Sequence of chain 1.A:
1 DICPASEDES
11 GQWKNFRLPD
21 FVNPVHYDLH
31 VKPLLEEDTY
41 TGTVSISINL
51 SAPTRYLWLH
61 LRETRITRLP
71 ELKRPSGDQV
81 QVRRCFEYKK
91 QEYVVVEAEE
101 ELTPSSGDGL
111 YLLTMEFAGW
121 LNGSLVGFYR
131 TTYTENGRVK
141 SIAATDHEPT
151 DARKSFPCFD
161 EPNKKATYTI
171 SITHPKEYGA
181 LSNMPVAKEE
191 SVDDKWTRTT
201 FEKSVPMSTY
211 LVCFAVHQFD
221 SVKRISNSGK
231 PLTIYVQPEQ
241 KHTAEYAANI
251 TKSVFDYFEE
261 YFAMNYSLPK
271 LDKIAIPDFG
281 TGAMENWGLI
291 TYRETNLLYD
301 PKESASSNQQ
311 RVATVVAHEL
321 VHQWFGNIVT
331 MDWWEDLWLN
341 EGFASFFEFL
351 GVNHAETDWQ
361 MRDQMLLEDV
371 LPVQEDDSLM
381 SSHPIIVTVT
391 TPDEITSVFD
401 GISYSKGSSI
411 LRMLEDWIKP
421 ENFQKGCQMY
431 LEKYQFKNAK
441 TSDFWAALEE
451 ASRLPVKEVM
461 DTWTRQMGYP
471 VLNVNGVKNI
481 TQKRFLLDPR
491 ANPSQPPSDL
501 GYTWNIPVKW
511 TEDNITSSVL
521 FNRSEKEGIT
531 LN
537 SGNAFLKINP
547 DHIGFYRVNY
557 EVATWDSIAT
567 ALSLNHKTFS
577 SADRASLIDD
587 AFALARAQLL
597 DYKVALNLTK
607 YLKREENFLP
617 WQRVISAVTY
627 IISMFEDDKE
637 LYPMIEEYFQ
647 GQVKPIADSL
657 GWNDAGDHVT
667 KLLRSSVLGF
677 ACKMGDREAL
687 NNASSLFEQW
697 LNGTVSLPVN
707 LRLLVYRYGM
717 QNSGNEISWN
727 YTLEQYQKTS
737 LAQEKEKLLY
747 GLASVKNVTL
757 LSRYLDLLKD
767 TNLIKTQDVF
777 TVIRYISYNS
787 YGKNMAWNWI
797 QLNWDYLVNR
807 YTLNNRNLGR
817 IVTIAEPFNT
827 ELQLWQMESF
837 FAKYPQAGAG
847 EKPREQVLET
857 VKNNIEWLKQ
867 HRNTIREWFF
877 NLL

A small-molecule ligand and the protein it binds are described below.
Small molecule (SMILES): CC(=O)N[C@H]1[C@H](O[C@H]2[C@H](O)[C@@H](NC(C)=O)CO[C@@H]2CO)O[C@H](CO)[C@@H](O)[C@@H]1O

Binding-site contacts:
Ligand atom C8 contacts residue ILE723 of chain 1.A at 3.9 Å (hydrophobic).
Ligand atom O5 contacts residue ARG759 of chain 1.A at 3.3 Å (salt-bridge).
Ligand atom N2 contacts residue ASN726 of chain 1.A at 3.0 Å (h-bond).
Ligand atom C5 contacts residue ARG759 of chain 1.A at 3.7 Å.
Ligand atom C1 contacts residue GLU722 of chain 1.A at 3.5 Å.
Ligand atom O5 contacts residue ASN726 of chain 1.A at 2.4 Å (h-bond).
Ligand atom O7 contacts residue ASN726 of chain 1.A at 3.0 Å (h-bond).
Ligand atom C2 contacts residue GLU722 of chain 1.A at 3.5 Å.
Ligand atom C2 contacts residue ASN726 of chain 1.A at 2.5 Å.
Ligand atom C5 contacts residue GLU722 of chain 1.A at 4.4 Å.
Ligand atom C7 contacts residue GLU722 of chain 1.A at 4.0 Å.
Ligand atom O5 contacts residue GLU722 of chain 1.A at 4.3 Å.
Ligand atom C3 contacts residue ASN726 of chain 1.A at 3.8 Å.
Ligand atom C6 contacts residue ARG759 of chain 1.A at 3.4 Å.
Ligand atom C1 contacts residue ASN726 of chain 1.A at 1.5 Å.
Ligand atom O6 contacts residue ARG759 of chain 1.A at 3.5 Å.
Ligand atom C7 contacts residue ASN726 of chain 1.A at 3.2 Å.
Ligand atom C5 contacts residue ASN726 of chain 1.A at 3.7 Å.
Ligand atom C8 contacts residue GLU722 of chain 1.A at 3.8 Å.
Ligand atom C3 contacts residue GLU722 of chain 1.A at 3.5 Å.
Ligand atom O3 contacts residue GLU722 of chain 1.A at 4.3 Å.
Ligand atom C4 contacts residue ASN726 of chain 1.A at 4.2 Å.
Ligand atom N2 contacts residue GLU722 of chain 1.A at 3.0 Å (salt-bridge).
Ligand atom C1 contacts residue ARG759 of chain 1.A at 3.7 Å.